Binding-site contacts:
Ligand atom CE3 contacts residue LEU41 of chain 6.A at 3.8 Å (hydrophobic).
Ligand atom O contacts residue VAL205 of chain 1.A at 2.8 Å (h-bond).
Ligand atom CA contacts residue VAL205 of chain 1.A at 3.2 Å (hydrophobic).
Ligand atom CG contacts residue VAL40 of chain 6.A at 3.8 Å (hydrophobic).
Ligand atom CD2 contacts residue LEU41 of chain 1.A at 3.6 Å (hydrophobic).
Ligand atom CZ2 contacts residue ASN74 of chain 6.A at 3.5 Å.
Ligand atom NE1 contacts residue ASN74 of chain 6.A at 2.9 Å (h-bond).
Ligand atom CE1 contacts residue SER38 of chain 1.A at 3.8 Å.
Ligand atom O contacts residue ASN207 of chain 1.A at 2.8 Å (h-bond).
Ligand atom CA contacts residue VAL205 of chain 1.A at 3.8 Å (hydrophobic).
Ligand atom CD2 contacts residue VAL40 of chain 6.A at 3.6 Å (hydrophobic).
Ligand atom CD2 contacts residue ASN207 of chain 1.A at 3.9 Å.
Ligand atom CD1 contacts residue ASN207 of chain 1.A at 3.6 Å.
Ligand atom N contacts residue GLU44 of chain 6.A at 2.9 Å (salt-bridge).
Ligand atom CZ2 contacts residue ARG34 of chain 1.A at 3.6 Å.
Ligand atom O contacts residue ALA206 of chain 1.A at 3.2 Å.
Ligand atom CH2 contacts residue ILE37 of chain 6.A at 3.7 Å (hydrophobic).
Ligand atom O contacts residue VAL205 of chain 1.A at 3.5 Å (h-bond).
Ligand atom CE1 contacts residue ALA206 of chain 1.A at 3.9 Å (hydrophobic).
Ligand atom CE2 contacts residue GLU45 of chain 1.A at 3.8 Å.
Ligand atom CD1 contacts residue ASN74 of chain 6.A at 3.8 Å.
Ligand atom C contacts residue ASN207 of chain 1.A at 3.9 Å.
Ligand atom CZ2 contacts residue ASN207 of chain 1.A at 3.6 Å.
Ligand atom CD1 contacts residue VAL40 of chain 6.A at 3.9 Å (hydrophobic).
Ligand atom O contacts residue ASN207 of chain 1.A at 3.2 Å (h-bond).
Ligand atom C contacts residue GLU44 of chain 6.A at 3.8 Å.
Ligand atom CD2 contacts residue GLU45 of chain 1.A at 3.7 Å.
Ligand atom CZ contacts residue ALA42 of chain 1.A at 3.6 Å (hydrophobic).
Ligand atom NE1 contacts residue ASN207 of chain 1.A at 3.5 Å (h-bond).
Ligand atom O contacts residue LYS204 of chain 1.A at 3.7 Å.
Ligand atom C contacts residue VAL205 of chain 1.A at 3.4 Å (hydrophobic).
Ligand atom CE2 contacts residue ASN207 of chain 1.A at 3.4 Å.
Ligand atom CB contacts residue GLU44 of chain 6.A at 3.5 Å.
Ligand atom NE1 contacts residue VAL40 of chain 6.A at 3.8 Å.
Ligand atom CE2 contacts residue VAL40 of chain 6.A at 3.7 Å (hydrophobic).
Ligand atom CH2 contacts residue ARG34 of chain 1.A at 3.5 Å.
Ligand atom CA contacts residue GLU44 of chain 6.A at 3.8 Å.
Ligand atom CZ contacts residue SER38 of chain 1.A at 3.3 Å.
Ligand atom N contacts residue VAL205 of chain 1.A at 2.8 Å (h-bond).
Ligand atom N contacts residue GLU44 of chain 6.A at 3.1 Å (salt-bridge).

This protein binds this small molecule.
Small molecule (SMILES): CC(C)C[C@H](NC(=O)[C@H](CC1=CN=C2C=CC=CC12)NC(=O)[C@H](C)N)C(=O)N[C@@H](Cc1ccccc1)C(=O)N[C@@H](CCC(=O)O)C(=O)N[C@@H](C)C=O

Sequence of chain 1.A:
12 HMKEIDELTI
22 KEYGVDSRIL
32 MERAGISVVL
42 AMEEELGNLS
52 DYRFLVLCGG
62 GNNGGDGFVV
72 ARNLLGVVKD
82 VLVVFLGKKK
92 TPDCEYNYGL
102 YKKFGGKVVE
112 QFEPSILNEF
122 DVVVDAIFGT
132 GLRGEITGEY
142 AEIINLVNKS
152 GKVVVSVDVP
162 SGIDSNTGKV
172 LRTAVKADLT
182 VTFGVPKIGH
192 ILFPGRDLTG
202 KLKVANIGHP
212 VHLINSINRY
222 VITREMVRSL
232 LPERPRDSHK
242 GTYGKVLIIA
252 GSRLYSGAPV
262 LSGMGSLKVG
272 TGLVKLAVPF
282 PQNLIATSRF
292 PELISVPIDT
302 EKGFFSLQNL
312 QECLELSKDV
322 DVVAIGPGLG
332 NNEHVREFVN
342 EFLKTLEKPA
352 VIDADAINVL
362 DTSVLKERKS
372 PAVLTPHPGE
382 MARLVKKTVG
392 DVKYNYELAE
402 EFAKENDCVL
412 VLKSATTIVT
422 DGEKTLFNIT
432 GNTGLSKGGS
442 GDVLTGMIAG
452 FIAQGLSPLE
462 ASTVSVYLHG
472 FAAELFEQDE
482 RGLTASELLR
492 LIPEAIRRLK

Sequence of chain 6.A:
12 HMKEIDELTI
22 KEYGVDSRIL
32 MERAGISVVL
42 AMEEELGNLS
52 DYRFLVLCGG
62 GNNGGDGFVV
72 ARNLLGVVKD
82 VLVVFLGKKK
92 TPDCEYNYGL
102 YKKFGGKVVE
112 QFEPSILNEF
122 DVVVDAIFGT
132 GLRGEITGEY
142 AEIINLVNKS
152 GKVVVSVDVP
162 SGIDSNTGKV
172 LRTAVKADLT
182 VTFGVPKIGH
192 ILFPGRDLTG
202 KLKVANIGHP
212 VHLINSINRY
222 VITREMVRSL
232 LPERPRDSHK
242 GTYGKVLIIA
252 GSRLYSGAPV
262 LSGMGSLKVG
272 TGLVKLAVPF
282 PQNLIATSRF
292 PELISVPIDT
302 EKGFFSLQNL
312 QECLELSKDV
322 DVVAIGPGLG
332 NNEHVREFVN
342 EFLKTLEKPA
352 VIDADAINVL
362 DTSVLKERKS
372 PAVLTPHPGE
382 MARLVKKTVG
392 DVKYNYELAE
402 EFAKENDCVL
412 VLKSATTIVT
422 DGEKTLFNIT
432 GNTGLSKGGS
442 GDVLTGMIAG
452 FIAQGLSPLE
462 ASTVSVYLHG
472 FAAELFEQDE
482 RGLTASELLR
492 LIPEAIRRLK